Sequence of chain 1.G:
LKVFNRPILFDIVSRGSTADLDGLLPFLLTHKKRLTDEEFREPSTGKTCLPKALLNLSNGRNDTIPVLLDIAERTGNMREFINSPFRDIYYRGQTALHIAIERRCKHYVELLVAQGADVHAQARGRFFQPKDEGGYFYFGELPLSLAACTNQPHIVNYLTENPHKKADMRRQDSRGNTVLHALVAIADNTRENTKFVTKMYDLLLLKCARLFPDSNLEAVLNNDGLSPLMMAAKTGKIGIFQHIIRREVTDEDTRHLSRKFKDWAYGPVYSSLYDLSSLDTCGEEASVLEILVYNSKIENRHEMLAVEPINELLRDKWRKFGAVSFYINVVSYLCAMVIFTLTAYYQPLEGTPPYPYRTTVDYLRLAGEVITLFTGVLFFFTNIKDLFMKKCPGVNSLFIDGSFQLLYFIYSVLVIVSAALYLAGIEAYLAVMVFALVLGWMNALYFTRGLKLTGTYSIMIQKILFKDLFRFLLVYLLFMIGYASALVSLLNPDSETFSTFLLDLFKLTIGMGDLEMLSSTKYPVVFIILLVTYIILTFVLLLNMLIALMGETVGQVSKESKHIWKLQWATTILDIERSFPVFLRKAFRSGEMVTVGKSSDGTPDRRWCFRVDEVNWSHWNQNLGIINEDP

This small molecule binds to this protein.
Small molecule (SMILES): CC(C)(O)c1cnc(N2C[C@@]3(CCC[C@](C)(Cn4cnc5ccc(C#N)cc54)C3)OC2=O)cn1

Binding-site contacts:
Ligand atom C09 contacts residue PHE524 of chain 1.G at 3.2 Å (hydrophobic).
Ligand atom C03 contacts residue TYR478 of chain 1.G at 3.3 Å (hydrophobic).
Ligand atom O04 contacts residue ASN474 of chain 1.G at 2.6 Å (h-bond).
Ligand atom N20 contacts residue ASP743 of chain 1.G at 4.0 Å.
Ligand atom N10 contacts residue PHE524 of chain 1.G at 3.1 Å.
Ligand atom N11 contacts residue TYR553 of chain 1.G at 3.9 Å.
Ligand atom C16 contacts residue GLN550 of chain 1.G at 3.8 Å.
Ligand atom C33 contacts residue ASN528 of chain 1.G at 3.1 Å.
Ligand atom O34 contacts residue ASN528 of chain 1.G at 2.7 Å (h-bond).
Ligand atom C14 contacts residue TYR553 of chain 1.G at 3.4 Å (hydrophobic).
Ligand atom N07 contacts residue ASN474 of chain 1.G at 3.6 Å.
Ligand atom C16 contacts residue ASP546 of chain 1.G at 3.4 Å.
Ligand atom N30 contacts residue ILE744 of chain 1.G at 3.5 Å.
Ligand atom C33 contacts residue THR527 of chain 1.G at 3.9 Å.
Ligand atom C33 contacts residue TYR553 of chain 1.G at 3.9 Å (hydrophobic).
Ligand atom C18 contacts residue GLN550 of chain 1.G at 3.9 Å.
Ligand atom C15 contacts residue GLN550 of chain 1.G at 3.8 Å.
Ligand atom N22 contacts residue THR527 of chain 1.G at 3.5 Å (h-bond).
Ligand atom C27 contacts residue TYR591 of chain 1.G at 3.9 Å (hydrophobic).
Ligand atom C28 contacts residue ASP743 of chain 1.G at 3.9 Å.
Ligand atom O32 contacts residue TYR553 of chain 1.G at 4.0 Å.
Ligand atom C12 contacts residue TYR553 of chain 1.G at 3.9 Å (hydrophobic).
Ligand atom C03 contacts residue SER477 of chain 1.G at 3.5 Å.
Ligand atom C18 contacts residue ASN528 of chain 1.G at 3.7 Å.
Ligand atom C14 contacts residue TYR591 of chain 1.G at 3.9 Å (hydrophobic).
Ligand atom C03 contacts residue ASN474 of chain 1.G at 3.7 Å.
Ligand atom C16 contacts residue TYR591 of chain 1.G at 4.0 Å (hydrophobic).
Ligand atom C06 contacts residue ASN474 of chain 1.G at 2.8 Å.
Ligand atom C02 contacts residue ASN474 of chain 1.G at 3.7 Å.
Ligand atom C29 contacts residue ILE744 of chain 1.G at 3.6 Å (hydrophobic).
Ligand atom O34 contacts residue THR527 of chain 1.G at 3.1 Å.
Ligand atom C19 contacts residue ASP743 of chain 1.G at 3.7 Å.
Ligand atom O34 contacts residue PHE524 of chain 1.G at 3.9 Å.
Ligand atom O32 contacts residue ASN528 of chain 1.G at 2.9 Å (h-bond).
Ligand atom C24 contacts residue SER747 of chain 1.G at 3.2 Å.
Ligand atom C05 contacts residue ASN474 of chain 1.G at 3.6 Å.
Ligand atom C15 contacts residue PHE549 of chain 1.G at 3.9 Å (hydrophobic).
Ligand atom C25 contacts residue SER747 of chain 1.G at 3.7 Å.
Ligand atom C12 contacts residue TYR591 of chain 1.G at 3.9 Å (hydrophobic).
Ligand atom N30 contacts residue PHE471 of chain 1.G at 3.4 Å.